Binding-site contacts:
Ligand atom C2 contacts residue GLY345 of chain 1.B at 4.5 Å.
Ligand atom C3 contacts residue GLY345 of chain 1.B at 4.4 Å.
Ligand atom O5 contacts residue ASN350 of chain 1.B at 2.3 Å (h-bond).
Ligand atom C6 contacts residue ASP349 of chain 1.B at 3.7 Å.
Ligand atom C7 contacts residue ASN350 of chain 1.B at 3.3 Å.
Ligand atom C3 contacts residue ASN350 of chain 1.B at 3.8 Å.
Ligand atom C8 contacts residue LEU353 of chain 1.B at 3.8 Å (hydrophobic).
Ligand atom C1 contacts residue GLY345 of chain 1.B at 4.1 Å.
Ligand atom C1 contacts residue SER347 of chain 1.B at 4.0 Å.
Ligand atom C2 contacts residue ASN350 of chain 1.B at 2.4 Å.
Ligand atom C1 contacts residue ASN350 of chain 1.B at 1.4 Å.
Ligand atom O5 contacts residue SER347 of chain 1.B at 3.5 Å.
Ligand atom C4 contacts residue ASN350 of chain 1.B at 4.2 Å.
Ligand atom C6 contacts residue SER347 of chain 1.B at 4.1 Å.
Ligand atom C5 contacts residue SER347 of chain 1.B at 4.2 Å.
Ligand atom N2 contacts residue ASN350 of chain 1.B at 2.9 Å (h-bond).
Ligand atom C6 contacts residue SER347 of chain 1.B at 4.3 Å.
Ligand atom C5 contacts residue ASN350 of chain 1.B at 4.3 Å.
Ligand atom O5 contacts residue SER347 of chain 1.B at 3.9 Å.
Ligand atom N2 contacts residue GLY345 of chain 1.B at 4.2 Å.
Ligand atom C5 contacts residue ASN350 of chain 1.B at 3.6 Å.
Ligand atom C8 contacts residue GLY345 of chain 1.B at 3.9 Å.
Ligand atom C8 contacts residue PRO344 of chain 1.B at 3.7 Å (hydrophobic).
Ligand atom O7 contacts residue PRO344 of chain 1.B at 3.9 Å.
Ligand atom C6 contacts residue ASN350 of chain 1.B at 4.0 Å.
Ligand atom O7 contacts residue GLY345 of chain 1.B at 3.2 Å (h-bond).
Ligand atom O7 contacts residue ASN350 of chain 1.B at 3.5 Å (h-bond).
Ligand atom C7 contacts residue GLY345 of chain 1.B at 3.9 Å.
Ligand atom C7 contacts residue PRO344 of chain 1.B at 4.2 Å (hydrophobic).
Ligand atom C8 contacts residue ASN350 of chain 1.B at 4.3 Å.

The small molecule below binds the protein below.
Small molecule (SMILES): CC(=O)N[C@H]1[C@H](O[C@H]2[C@H](O)[C@@H](NC(C)=O)CO[C@@H]2CO[C@@H]2O[C@@H](C)[C@@H](O)[C@@H](O)[C@@H]2O)O[C@H](CO)[C@@H](O)[C@@H]1O

Sequence of chain 1.B:
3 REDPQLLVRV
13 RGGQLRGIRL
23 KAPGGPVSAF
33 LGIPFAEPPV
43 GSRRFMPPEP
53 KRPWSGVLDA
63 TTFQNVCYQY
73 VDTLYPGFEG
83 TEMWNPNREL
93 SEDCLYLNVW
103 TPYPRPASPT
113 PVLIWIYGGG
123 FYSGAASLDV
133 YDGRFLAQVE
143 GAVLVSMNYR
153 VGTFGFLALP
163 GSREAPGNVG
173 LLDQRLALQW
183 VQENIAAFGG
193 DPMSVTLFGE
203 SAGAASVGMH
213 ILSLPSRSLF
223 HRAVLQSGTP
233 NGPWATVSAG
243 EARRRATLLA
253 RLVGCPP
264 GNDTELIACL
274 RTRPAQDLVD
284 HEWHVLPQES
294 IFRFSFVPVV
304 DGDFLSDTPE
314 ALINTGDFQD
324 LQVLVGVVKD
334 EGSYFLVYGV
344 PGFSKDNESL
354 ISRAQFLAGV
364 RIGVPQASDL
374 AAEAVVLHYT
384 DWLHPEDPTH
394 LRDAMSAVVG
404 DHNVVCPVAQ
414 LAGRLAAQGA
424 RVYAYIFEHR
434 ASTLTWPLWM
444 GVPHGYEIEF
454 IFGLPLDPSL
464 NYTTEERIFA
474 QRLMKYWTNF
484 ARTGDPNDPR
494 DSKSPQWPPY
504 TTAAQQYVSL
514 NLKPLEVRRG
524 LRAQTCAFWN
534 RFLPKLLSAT